Sequence of chain 1.C:
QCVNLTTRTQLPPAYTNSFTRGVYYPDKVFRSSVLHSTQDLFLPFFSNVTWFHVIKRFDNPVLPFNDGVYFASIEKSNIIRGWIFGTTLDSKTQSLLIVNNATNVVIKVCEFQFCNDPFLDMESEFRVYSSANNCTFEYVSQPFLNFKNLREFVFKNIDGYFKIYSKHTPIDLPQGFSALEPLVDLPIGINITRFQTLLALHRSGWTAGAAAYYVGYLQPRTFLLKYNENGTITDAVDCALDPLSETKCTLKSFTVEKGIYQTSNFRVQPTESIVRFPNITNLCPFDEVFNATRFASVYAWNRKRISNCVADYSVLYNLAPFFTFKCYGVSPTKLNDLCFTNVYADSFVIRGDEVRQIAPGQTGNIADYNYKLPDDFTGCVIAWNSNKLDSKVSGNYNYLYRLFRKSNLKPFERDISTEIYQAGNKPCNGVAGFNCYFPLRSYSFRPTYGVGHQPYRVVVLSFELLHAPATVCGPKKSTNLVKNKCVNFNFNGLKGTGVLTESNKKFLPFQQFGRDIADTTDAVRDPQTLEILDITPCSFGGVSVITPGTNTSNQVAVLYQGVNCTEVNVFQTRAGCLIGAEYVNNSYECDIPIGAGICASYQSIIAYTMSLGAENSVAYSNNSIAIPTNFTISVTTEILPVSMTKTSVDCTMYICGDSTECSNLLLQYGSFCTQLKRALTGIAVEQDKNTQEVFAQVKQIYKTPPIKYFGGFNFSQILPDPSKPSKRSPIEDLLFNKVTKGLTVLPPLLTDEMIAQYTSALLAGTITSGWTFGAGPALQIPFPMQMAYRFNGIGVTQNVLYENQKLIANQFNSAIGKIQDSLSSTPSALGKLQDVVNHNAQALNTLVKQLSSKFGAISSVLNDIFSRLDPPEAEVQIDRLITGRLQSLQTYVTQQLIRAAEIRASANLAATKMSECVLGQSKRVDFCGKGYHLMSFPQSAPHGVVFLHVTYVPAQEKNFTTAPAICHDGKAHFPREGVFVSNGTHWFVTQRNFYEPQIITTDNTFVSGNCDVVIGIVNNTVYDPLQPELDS

Sequence of chain 1.A:
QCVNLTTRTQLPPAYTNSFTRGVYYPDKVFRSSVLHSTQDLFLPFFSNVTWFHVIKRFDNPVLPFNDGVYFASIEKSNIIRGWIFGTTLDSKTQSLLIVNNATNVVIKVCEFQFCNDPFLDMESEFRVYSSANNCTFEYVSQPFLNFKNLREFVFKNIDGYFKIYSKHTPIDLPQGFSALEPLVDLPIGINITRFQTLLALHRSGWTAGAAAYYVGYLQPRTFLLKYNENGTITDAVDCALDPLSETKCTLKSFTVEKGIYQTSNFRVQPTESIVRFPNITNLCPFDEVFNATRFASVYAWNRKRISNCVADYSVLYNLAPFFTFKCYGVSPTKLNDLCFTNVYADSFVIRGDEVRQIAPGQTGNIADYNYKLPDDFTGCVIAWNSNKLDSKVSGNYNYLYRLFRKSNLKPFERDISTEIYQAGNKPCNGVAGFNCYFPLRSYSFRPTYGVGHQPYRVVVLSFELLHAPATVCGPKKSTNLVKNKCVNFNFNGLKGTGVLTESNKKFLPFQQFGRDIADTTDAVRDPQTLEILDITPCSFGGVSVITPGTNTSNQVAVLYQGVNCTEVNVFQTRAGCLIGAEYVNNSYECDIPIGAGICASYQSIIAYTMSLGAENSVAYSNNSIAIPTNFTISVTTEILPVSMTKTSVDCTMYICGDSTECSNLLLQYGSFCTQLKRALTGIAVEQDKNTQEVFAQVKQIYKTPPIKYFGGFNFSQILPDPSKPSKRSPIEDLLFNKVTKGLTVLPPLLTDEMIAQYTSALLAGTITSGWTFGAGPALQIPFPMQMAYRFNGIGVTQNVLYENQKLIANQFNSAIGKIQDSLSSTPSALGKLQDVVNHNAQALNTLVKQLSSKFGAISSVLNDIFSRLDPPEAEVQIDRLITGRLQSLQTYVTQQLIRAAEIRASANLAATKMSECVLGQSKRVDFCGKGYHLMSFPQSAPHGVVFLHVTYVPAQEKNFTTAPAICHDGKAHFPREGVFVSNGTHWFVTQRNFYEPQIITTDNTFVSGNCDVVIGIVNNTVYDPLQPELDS

This protein binds this small molecule.
Small molecule (SMILES): CC(=O)N[C@@H]1[C@@H](O)[C@H](O)[C@@H](CO)O[C@H]1O

Binding-site contacts:
Ligand atom N2 contacts residue ASN689 of chain 1.A at 2.9 Å (h-bond).
Ligand atom C7 contacts residue ASN689 of chain 1.A at 3.2 Å.
Ligand atom C8 contacts residue GLY1111 of chain 1.A at 3.8 Å.
Ligand atom C5 contacts residue ASN689 of chain 1.A at 3.7 Å.
Ligand atom C2 contacts residue ASN689 of chain 1.A at 2.5 Å.
Ligand atom O5 contacts residue ASN689 of chain 1.A at 2.4 Å (h-bond).
Ligand atom C1 contacts residue ASN689 of chain 1.A at 1.4 Å.
Ligand atom C8 contacts residue ASN689 of chain 1.A at 4.4 Å.
Ligand atom C3 contacts residue ASN689 of chain 1.A at 3.8 Å.
Ligand atom O5 contacts residue TYR776 of chain 1.C at 4.3 Å.
Ligand atom C4 contacts residue ASN689 of chain 1.A at 4.2 Å.
Ligand atom O6 contacts residue TYR776 of chain 1.C at 3.7 Å.
Ligand atom O7 contacts residue ASN689 of chain 1.A at 3.2 Å (h-bond).